This small molecule binds to this protein.
Small molecule (SMILES): C/C1=C\CC[C@H](C)OC(=O)C[C@H](c2ccc(O)cc2)NC(=O)[C@@H](Cc2c[nH]c3ccccc23)N(C)C(=O)[C@H](CCCCN)NC(=O)[C@@H](C)C1

Sequence of chain 1.A:
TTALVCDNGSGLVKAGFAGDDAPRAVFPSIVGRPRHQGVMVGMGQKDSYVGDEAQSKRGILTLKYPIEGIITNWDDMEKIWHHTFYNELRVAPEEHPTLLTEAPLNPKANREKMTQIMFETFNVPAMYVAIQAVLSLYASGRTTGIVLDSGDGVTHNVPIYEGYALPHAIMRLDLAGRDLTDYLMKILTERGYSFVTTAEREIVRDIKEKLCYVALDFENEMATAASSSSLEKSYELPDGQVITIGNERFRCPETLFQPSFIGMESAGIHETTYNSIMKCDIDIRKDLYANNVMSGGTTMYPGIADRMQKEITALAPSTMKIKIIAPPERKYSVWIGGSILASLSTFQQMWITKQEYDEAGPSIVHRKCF

Sequence of chain 1.C:
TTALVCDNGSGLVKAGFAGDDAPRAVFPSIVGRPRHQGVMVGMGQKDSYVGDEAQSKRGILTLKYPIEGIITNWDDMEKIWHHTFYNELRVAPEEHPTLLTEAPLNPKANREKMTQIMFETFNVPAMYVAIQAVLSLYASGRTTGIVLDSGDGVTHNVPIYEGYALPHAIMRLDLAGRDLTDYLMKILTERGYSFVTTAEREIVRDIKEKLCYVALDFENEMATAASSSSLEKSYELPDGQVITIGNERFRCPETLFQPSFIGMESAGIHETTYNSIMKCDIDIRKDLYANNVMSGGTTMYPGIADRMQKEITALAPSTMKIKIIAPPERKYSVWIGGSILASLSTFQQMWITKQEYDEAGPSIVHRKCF

Binding-site contacts:
Ligand atom C34 contacts residue LEU110 of chain 1.B at 3.3 Å (hydrophobic).
Ligand atom C14 contacts residue SER199 of chain 1.A at 3.8 Å.
Ligand atom C01 contacts residue ILE248 of chain 1.A at 3.6 Å (hydrophobic).
Ligand atom C13 contacts residue ILE287 of chain 1.C at 3.6 Å (hydrophobic).
Ligand atom C32 contacts residue ILE75 of chain 1.B at 3.4 Å (hydrophobic).
Ligand atom C31 contacts residue ILE75 of chain 1.B at 3.5 Å (hydrophobic).
Ligand atom C10 contacts residue LEU242 of chain 1.A at 3.5 Å (hydrophobic).
Ligand atom C36 contacts residue GLY197 of chain 1.A at 3.6 Å.
Ligand atom C10 contacts residue ILE248 of chain 1.A at 3.8 Å (hydrophobic).
Ligand atom C33 contacts residue LEU110 of chain 1.B at 3.7 Å (hydrophobic).
Ligand atom C41 contacts residue ILE75 of chain 1.B at 3.8 Å (hydrophobic).
Ligand atom O48 contacts residue GLY197 of chain 1.A at 3.7 Å.
Ligand atom O48 contacts residue SER199 of chain 1.A at 2.9 Å (h-bond).
Ligand atom C25 contacts residue GLY197 of chain 1.A at 3.5 Å.
Ligand atom C11 contacts residue PHE200 of chain 1.A at 3.8 Å (hydrophobic).
Ligand atom C19 contacts residue ASP179 of chain 1.B at 3.5 Å.
Ligand atom C30 contacts residue SER199 of chain 1.A at 3.5 Å.
Ligand atom C38 contacts residue GLY197 of chain 1.A at 3.7 Å.
Ligand atom C13 contacts residue GLU205 of chain 1.A at 3.8 Å.
Ligand atom N29 contacts residue ASP179 of chain 1.B at 3.2 Å (salt-bridge).
Ligand atom C11 contacts residue SER199 of chain 1.A at 3.2 Å.
Ligand atom C31 contacts residue SER199 of chain 1.A at 3.7 Å.
Ligand atom C10 contacts residue PHE200 of chain 1.A at 3.4 Å (hydrophobic).
Ligand atom N21 contacts residue ASP179 of chain 1.B at 2.8 Å (salt-bridge).
Ligand atom C20 contacts residue ASP179 of chain 1.B at 3.6 Å.
Ligand atom C18 contacts residue SER199 of chain 1.A at 3.7 Å.
Ligand atom C35 contacts residue SER199 of chain 1.A at 3.5 Å.
Ligand atom C02 contacts residue GLN246 of chain 1.A at 3.6 Å.
Ligand atom C27 contacts residue ILE75 of chain 1.B at 3.7 Å (hydrophobic).
Ligand atom N21 contacts residue VAL201 of chain 1.A at 3.8 Å.
Ligand atom C12 contacts residue GLU205 of chain 1.A at 3.8 Å.
Ligand atom C01 contacts residue GLN246 of chain 1.A at 3.7 Å.
Ligand atom C07 contacts residue TYR198 of chain 1.A at 3.5 Å (hydrophobic).
Ligand atom N37 contacts residue GLY197 of chain 1.A at 2.8 Å (h-bond).
Ligand atom C12 contacts residue SER199 of chain 1.A at 3.3 Å.
Ligand atom O43 contacts residue ALA114 of chain 1.B at 3.6 Å.
Ligand atom C01 contacts residue VAL247 of chain 1.A at 3.6 Å (hydrophobic).
Ligand atom C35 contacts residue ARG177 of chain 1.B at 3.6 Å.
Ligand atom C45 contacts residue ARG196 of chain 1.A at 3.6 Å.
Ligand atom N15 contacts residue SER199 of chain 1.A at 3.0 Å (h-bond).

Sequence of chain 1.B:
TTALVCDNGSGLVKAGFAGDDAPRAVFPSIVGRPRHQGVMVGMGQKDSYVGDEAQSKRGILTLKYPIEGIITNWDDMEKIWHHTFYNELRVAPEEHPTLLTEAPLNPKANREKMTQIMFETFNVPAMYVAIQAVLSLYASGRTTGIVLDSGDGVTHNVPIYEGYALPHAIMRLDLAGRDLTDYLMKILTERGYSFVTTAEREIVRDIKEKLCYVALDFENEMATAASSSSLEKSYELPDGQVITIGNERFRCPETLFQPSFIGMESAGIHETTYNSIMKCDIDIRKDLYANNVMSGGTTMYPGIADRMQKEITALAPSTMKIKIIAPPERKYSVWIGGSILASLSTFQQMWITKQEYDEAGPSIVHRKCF